The small molecule below binds the protein below.
Small molecule (SMILES): O=CC(=O)CCC(=O)O

Binding-site contacts:
Ligand atom O2 contacts residue HIS183 of chain 1.A at 3.1 Å (h-bond).
Ligand atom O2 contacts residue ILE305 of chain 1.A at 3.5 Å.
Ligand atom C5 contacts residue SER260 of chain 1.A at 4.0 Å.
Ligand atom O3 contacts residue VAL245 of chain 1.A at 3.6 Å.
Ligand atom C1 contacts residue FE1 of chain 1.B at 2.8 Å.
Ligand atom O2 contacts residue FE1 of chain 1.B at 2.2 Å.
Ligand atom C5 contacts residue ARG258 of chain 1.A at 3.9 Å.
Ligand atom O3 contacts residue ARG258 of chain 1.A at 3.3 Å (salt-bridge).
Ligand atom C2 contacts residue HIS183 of chain 1.A at 3.9 Å.
Ligand atom C4 contacts residue VAL245 of chain 1.A at 4.4 Å (hydrophobic).
Ligand atom C5 contacts residue VAL245 of chain 1.A at 4.1 Å (hydrophobic).
Ligand atom C5 contacts residue LEU204 of chain 1.A at 4.2 Å (hydrophobic).
Ligand atom O5 contacts residue HIS183 of chain 1.A at 3.3 Å (h-bond).
Ligand atom O5 contacts residue FE1 of chain 1.B at 2.2 Å.
Ligand atom C3 contacts residue VAL262 of chain 1.A at 4.1 Å (hydrophobic).
Ligand atom C1 contacts residue HIS183 of chain 1.A at 3.8 Å.
Ligand atom O5 contacts residue HIS243 of chain 1.A at 3.1 Å (h-bond).
Ligand atom C4 contacts residue ILE192 of chain 1.A at 4.4 Å (hydrophobic).
Ligand atom C3 contacts residue MET180 of chain 1.A at 4.3 Å (hydrophobic).
Ligand atom C1 contacts residue VAL262 of chain 1.A at 4.4 Å (hydrophobic).
Ligand atom O3 contacts residue PHE164 of chain 1.A at 4.2 Å.
Ligand atom O5 contacts residue ASP185 of chain 1.A at 4.4 Å.
Ligand atom O2 contacts residue ASP185 of chain 1.A at 3.4 Å (salt-bridge).
Ligand atom C1 contacts residue PHE264 of chain 1.A at 4.1 Å (hydrophobic).
Ligand atom O3 contacts residue SER260 of chain 1.A at 3.9 Å.
Ligand atom O4 contacts residue LEU204 of chain 1.A at 4.0 Å.
Ligand atom C1 contacts residue ASP185 of chain 1.A at 4.4 Å.
Ligand atom O2 contacts residue PHE264 of chain 1.A at 3.7 Å.
Ligand atom O4 contacts residue ILE192 of chain 1.A at 4.2 Å.
Ligand atom C2 contacts residue FE1 of chain 1.B at 2.8 Å.
Ligand atom C4 contacts residue LEU204 of chain 1.A at 4.0 Å (hydrophobic).
Ligand atom C2 contacts residue MET180 of chain 1.A at 4.2 Å (hydrophobic).
Ligand atom C2 contacts residue HIS243 of chain 1.A at 4.3 Å.
Ligand atom O4 contacts residue SER260 of chain 1.A at 3.7 Å.
Ligand atom O4 contacts residue ARG258 of chain 1.A at 3.1 Å (salt-bridge).
Ligand atom O5 contacts residue MET180 of chain 1.A at 3.7 Å.
Ligand atom C3 contacts residue FE1 of chain 1.B at 4.3 Å.
Ligand atom O2 contacts residue HIS243 of chain 1.A at 4.4 Å.

Sequence of chain 1.A:
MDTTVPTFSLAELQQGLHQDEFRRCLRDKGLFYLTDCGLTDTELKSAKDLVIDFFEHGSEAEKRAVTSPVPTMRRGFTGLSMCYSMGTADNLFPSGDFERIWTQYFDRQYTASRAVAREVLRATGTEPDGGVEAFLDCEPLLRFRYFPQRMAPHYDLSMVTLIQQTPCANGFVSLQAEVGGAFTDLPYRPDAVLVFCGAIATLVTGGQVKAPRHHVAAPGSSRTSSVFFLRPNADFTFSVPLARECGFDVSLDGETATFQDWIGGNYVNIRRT